Binding-site contacts:
Ligand atom O2S contacts residue TYR149 of chain 1.A at 2.5 Å (h-bond).
Ligand atom C3 contacts residue ARG120 of chain 1.A at 4.2 Å.
Ligand atom S contacts residue ARG120 of chain 1.A at 4.0 Å.
Ligand atom O1S contacts residue LEU142 of chain 1.A at 4.0 Å.
Ligand atom C8 contacts residue GLY145 of chain 1.A at 4.3 Å.
Ligand atom C2 contacts residue TYR149 of chain 1.A at 3.6 Å (hydrophobic).
Ligand atom O2S contacts residue ARG120 of chain 1.A at 3.5 Å.
Ligand atom C3 contacts residue LEU142 of chain 1.A at 3.8 Å (hydrophobic).
Ligand atom S contacts residue TYR149 of chain 1.A at 1.8 Å (h-bond).
Ligand atom S contacts residue ILE126 of chain 1.A at 4.0 Å.
Ligand atom C5 contacts residue ARG120 of chain 1.A at 3.8 Å.
Ligand atom O1S contacts residue TYR149 of chain 1.A at 2.7 Å (h-bond).
Ligand atom O2S contacts residue TYR113 of chain 1.A at 3.1 Å (h-bond).
Ligand atom O1S contacts residue ARG120 of chain 1.A at 3.9 Å.
Ligand atom C6 contacts residue TYR149 of chain 1.A at 3.1 Å (hydrophobic).
Ligand atom O1S contacts residue TYR113 of chain 1.A at 2.5 Å (h-bond).
Ligand atom C2 contacts residue LEU142 of chain 1.A at 4.2 Å (hydrophobic).
Ligand atom C3 contacts residue PHE117 of chain 1.A at 4.0 Å (hydrophobic).
Ligand atom S contacts residue TYR113 of chain 1.A at 3.3 Å (h-bond).
Ligand atom C6 contacts residue ARG120 of chain 1.A at 3.8 Å.
Ligand atom O1S contacts residue ILE126 of chain 1.A at 3.8 Å.
Ligand atom C2 contacts residue PHE117 of chain 1.A at 3.7 Å (hydrophobic).
Ligand atom C4 contacts residue ARG120 of chain 1.A at 4.0 Å.
Ligand atom C8 contacts residue LEU142 of chain 1.A at 4.1 Å (hydrophobic).
Ligand atom C2 contacts residue ARG120 of chain 1.A at 4.0 Å.
Ligand atom O1S contacts residue PHE117 of chain 1.A at 4.3 Å.
Ligand atom C1 contacts residue ARG120 of chain 1.A at 3.8 Å.
Ligand atom C5 contacts residue TYR149 of chain 1.A at 3.9 Å (hydrophobic).
Ligand atom C4 contacts residue LEU142 of chain 1.A at 4.5 Å (hydrophobic).
Ligand atom N8 contacts residue THR143 of chain 1.A at 4.4 Å.
Ligand atom O2S contacts residue ILE126 of chain 1.A at 4.0 Å.
Ligand atom C1 contacts residue TYR149 of chain 1.A at 2.6 Å (hydrophobic).
Ligand atom C7 contacts residue ARG120 of chain 1.A at 4.2 Å.

The small molecule below binds the protein below.
Small molecule (SMILES): NCCc1ccc(S(=O)(=O)F)cc1

Sequence of chain 1.A:
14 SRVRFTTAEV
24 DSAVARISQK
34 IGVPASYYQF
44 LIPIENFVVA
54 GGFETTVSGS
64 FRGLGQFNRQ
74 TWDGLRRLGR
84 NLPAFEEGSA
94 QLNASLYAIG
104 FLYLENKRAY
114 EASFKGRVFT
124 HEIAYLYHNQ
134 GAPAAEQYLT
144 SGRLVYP